Binding-site contacts:
Ligand atom C7 contacts residue LEU32 of chain 1.B at 4.4 Å (hydrophobic).
Ligand atom C3 contacts residue LEU32 of chain 1.B at 4.2 Å (hydrophobic).
Ligand atom N3 contacts residue LYS90 of chain 1.B at 4.5 Å.
Ligand atom N2 contacts residue LYS90 of chain 1.B at 4.4 Å.
Ligand atom C4 contacts residue LYS90 of chain 1.B at 3.9 Å.
Ligand atom N1 contacts residue MET28 of chain 1.B at 4.3 Å.
Ligand atom C1 contacts residue LEU32 of chain 1.B at 3.4 Å (hydrophobic).
Ligand atom C2 contacts residue LEU143 of chain 1.B at 4.2 Å (hydrophobic).
Ligand atom C3 contacts residue MET28 of chain 1.B at 4.2 Å (hydrophobic).
Ligand atom C6 contacts residue LYS90 of chain 1.B at 4.2 Å.
Ligand atom C1 contacts residue ARG31 of chain 1.B at 3.7 Å.
Ligand atom C5 contacts residue LEU35 of chain 1.B at 3.9 Å (hydrophobic).
Ligand atom C3 contacts residue ARG31 of chain 1.B at 4.0 Å.
Ligand atom C7 contacts residue LYS90 of chain 1.B at 4.0 Å.
Ligand atom C2 contacts residue ARG31 of chain 1.B at 3.4 Å.
Ligand atom C2 contacts residue MET28 of chain 1.B at 4.4 Å (hydrophobic).
Ligand atom C5 contacts residue LYS90 of chain 1.B at 3.5 Å.
Ligand atom C1 contacts residue LYS90 of chain 1.B at 3.9 Å.
Ligand atom C1 contacts residue LEU35 of chain 1.B at 3.6 Å (hydrophobic).
Ligand atom C5 contacts residue LEU32 of chain 1.B at 3.9 Å (hydrophobic).
Ligand atom C2 contacts residue LEU32 of chain 1.B at 3.4 Å (hydrophobic).

Sequence of chain 1.B:
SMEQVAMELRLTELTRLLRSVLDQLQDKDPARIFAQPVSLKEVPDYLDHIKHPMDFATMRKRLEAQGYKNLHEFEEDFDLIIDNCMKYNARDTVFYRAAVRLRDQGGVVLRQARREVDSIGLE

The protein below binds the small molecule below.
Small molecule (SMILES): c1ccc(-c2cn[nH]c2-n2cccc2)nc1